Sequence of chain 1.B:
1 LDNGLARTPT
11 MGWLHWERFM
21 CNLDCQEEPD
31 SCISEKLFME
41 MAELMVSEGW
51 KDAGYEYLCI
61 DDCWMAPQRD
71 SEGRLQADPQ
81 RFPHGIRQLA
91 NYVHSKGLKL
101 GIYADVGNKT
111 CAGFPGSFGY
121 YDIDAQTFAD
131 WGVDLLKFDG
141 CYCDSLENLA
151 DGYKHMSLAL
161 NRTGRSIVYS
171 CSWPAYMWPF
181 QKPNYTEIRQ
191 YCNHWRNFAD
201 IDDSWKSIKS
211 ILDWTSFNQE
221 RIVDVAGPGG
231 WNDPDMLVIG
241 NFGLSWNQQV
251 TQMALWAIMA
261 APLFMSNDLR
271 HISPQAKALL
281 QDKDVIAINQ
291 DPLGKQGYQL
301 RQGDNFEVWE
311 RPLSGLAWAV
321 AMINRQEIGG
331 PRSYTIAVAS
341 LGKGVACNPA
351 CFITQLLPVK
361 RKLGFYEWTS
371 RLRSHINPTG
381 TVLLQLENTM

Binding-site contacts:
Ligand atom C3 contacts residue LYS137 of chain 1.B at 3.6 Å.
Ligand atom O3 contacts residue ASP200 of chain 1.B at 3.8 Å.
Ligand atom C1 contacts residue CYS111 of chain 1.B at 3.7 Å (hydrophobic).
Ligand atom O4 contacts residue TYR103 of chain 1.B at 3.3 Å.
Ligand atom C8 contacts residue ARG196 of chain 1.B at 3.3 Å.
Ligand atom C4 contacts residue TRP16 of chain 1.B at 3.7 Å (hydrophobic).
Ligand atom C1 contacts residue ASP139 of chain 1.B at 3.1 Å.
Ligand atom C4 contacts residue LYS137 of chain 1.B at 3.6 Å.
Ligand atom O7 contacts residue ASP139 of chain 1.B at 3.0 Å (salt-bridge).
Ligand atom N2 contacts residue ASP200 of chain 1.B at 2.8 Å (salt-bridge).
Ligand atom C6 contacts residue ASP61 of chain 1.B at 3.3 Å.
Ligand atom C7 contacts residue ASP139 of chain 1.B at 3.5 Å.
Ligand atom O1 contacts residue ASP200 of chain 1.B at 2.8 Å (salt-bridge).
Ligand atom C8 contacts residue ASP200 of chain 1.B at 3.7 Å.
Ligand atom O3 contacts residue ARG196 of chain 1.B at 3.0 Å (salt-bridge).
Ligand atom C7 contacts residue ARG196 of chain 1.B at 3.2 Å.
Ligand atom C6 contacts residue TRP16 of chain 1.B at 3.7 Å (hydrophobic).
Ligand atom C5 contacts residue TRP16 of chain 1.B at 3.7 Å (hydrophobic).
Ligand atom O4 contacts residue ASP61 of chain 1.B at 2.6 Å (salt-bridge).
Ligand atom O6 contacts residue ASP62 of chain 1.B at 2.8 Å (salt-bridge).
Ligand atom O5 contacts residue CYS111 of chain 1.B at 3.4 Å.
Ligand atom O4 contacts residue LYS137 of chain 1.B at 2.8 Å (salt-bridge).
Ligand atom C6 contacts residue ASP62 of chain 1.B at 3.3 Å.
Ligand atom C7 contacts residue ASP200 of chain 1.B at 3.6 Å.
Ligand atom O6 contacts residue TRP16 of chain 1.B at 3.5 Å.
Ligand atom O7 contacts residue SER172 of chain 1.B at 2.6 Å (h-bond).
Ligand atom C4 contacts residue ASP61 of chain 1.B at 3.3 Å.
Ligand atom C7 contacts residue TYR176 of chain 1.B at 3.8 Å (hydrophobic).
Ligand atom C3 contacts residue ASP200 of chain 1.B at 3.6 Å.
Ligand atom C1 contacts residue ASP200 of chain 1.B at 3.6 Å.
Ligand atom O5 contacts residue ASP139 of chain 1.B at 2.9 Å (salt-bridge).
Ligand atom O4 contacts residue ASP139 of chain 1.B at 3.8 Å.
Ligand atom C2 contacts residue ASP139 of chain 1.B at 3.3 Å.
Ligand atom O6 contacts residue CYS111 of chain 1.B at 3.6 Å.
Ligand atom C7 contacts residue SER172 of chain 1.B at 3.5 Å.
Ligand atom O6 contacts residue ALA112 of chain 1.B at 3.8 Å.
Ligand atom O3 contacts residue LYS137 of chain 1.B at 2.6 Å (salt-bridge).
Ligand atom O7 contacts residue ARG196 of chain 1.B at 3.6 Å.
Ligand atom C2 contacts residue ASP200 of chain 1.B at 3.5 Å.
Ligand atom N2 contacts residue ARG196 of chain 1.B at 3.5 Å (salt-bridge).

This small molecule binds to this protein.
Small molecule (SMILES): CC(=O)N[C@@H]1[C@@H](O)[C@@H](O)[C@@H](CO)O[C@@H]1O